Binding-site contacts:
Ligand atom C2 contacts residue ARG476 of chain 1.F at 3.4 Å.
Ligand atom N2 contacts residue CYS75 of chain 1.F at 3.5 Å.
Ligand atom FE contacts residue CYS75 of chain 1.F at 2.2 Å.
Ligand atom N2 contacts residue ALA474 of chain 1.F at 3.5 Å.
Ligand atom N2 contacts residue PRO475 of chain 1.F at 3.6 Å (h-bond).
Ligand atom N1 contacts residue CYS546 of chain 1.F at 3.4 Å.
Ligand atom N1 contacts residue PRO498 of chain 1.F at 3.5 Å.
Ligand atom N2 contacts residue ARG476 of chain 1.F at 2.9 Å (salt-bridge).
Ligand atom C1 contacts residue VAL497 of chain 1.F at 3.6 Å (hydrophobic).
Ligand atom N1 contacts residue ARG476 of chain 1.F at 3.7 Å.
Ligand atom N1 contacts residue SER499 of chain 1.F at 3.0 Å (h-bond).
Ligand atom C3 contacts residue CYS75 of chain 1.F at 3.1 Å (hydrophobic).
Ligand atom C1 contacts residue SER499 of chain 1.F at 3.9 Å.
Ligand atom O3 contacts residue PRO498 of chain 1.F at 3.5 Å.
Ligand atom O3 contacts residue LEU479 of chain 1.F at 3.5 Å.
Ligand atom C2 contacts residue NI1 of chain 1.JA at 3.7 Å.
Ligand atom C3 contacts residue VAL78 of chain 1.F at 3.8 Å (hydrophobic).
Ligand atom C2 contacts residue ALA474 of chain 1.F at 3.9 Å (hydrophobic).
Ligand atom O3 contacts residue CYS546 of chain 1.F at 3.9 Å.
Ligand atom FE contacts residue NI1 of chain 1.JA at 2.5 Å.
Ligand atom N1 contacts residue CSO543 of chain 1.F at 3.7 Å.
Ligand atom O3 contacts residue VAL497 of chain 1.F at 3.3 Å.
Ligand atom C1 contacts residue CSO543 of chain 1.F at 3.6 Å.
Ligand atom O3 contacts residue HIS79 of chain 1.F at 3.5 Å (h-bond).
Ligand atom FE contacts residue CSO543 of chain 1.F at 4.0 Å.
Ligand atom C1 contacts residue CYS75 of chain 1.F at 4.1 Å (hydrophobic).
Ligand atom C3 contacts residue PRO498 of chain 1.F at 3.8 Å (hydrophobic).
Ligand atom C1 contacts residue CYS546 of chain 1.F at 3.1 Å (hydrophobic).
Ligand atom C3 contacts residue CYS546 of chain 1.F at 3.0 Å (hydrophobic).
Ligand atom N1 contacts residue VAL497 of chain 1.F at 3.6 Å.
Ligand atom O3 contacts residue CYS75 of chain 1.F at 4.0 Å.
Ligand atom C3 contacts residue HIS79 of chain 1.F at 3.5 Å.
Ligand atom C2 contacts residue CYS75 of chain 1.F at 3.0 Å (hydrophobic).
Ligand atom C3 contacts residue VAL497 of chain 1.F at 3.5 Å (hydrophobic).
Ligand atom C1 contacts residue ARG476 of chain 1.F at 3.6 Å.
Ligand atom C1 contacts residue NI1 of chain 1.JA at 3.7 Å.
Ligand atom O3 contacts residue ALA474 of chain 1.F at 3.8 Å.
Ligand atom O3 contacts residue VAL78 of chain 1.F at 3.6 Å.
Ligand atom FE contacts residue CYS546 of chain 1.F at 2.3 Å.
Ligand atom C1 contacts residue PRO498 of chain 1.F at 3.6 Å (hydrophobic).

Sequence of chain 1.F:
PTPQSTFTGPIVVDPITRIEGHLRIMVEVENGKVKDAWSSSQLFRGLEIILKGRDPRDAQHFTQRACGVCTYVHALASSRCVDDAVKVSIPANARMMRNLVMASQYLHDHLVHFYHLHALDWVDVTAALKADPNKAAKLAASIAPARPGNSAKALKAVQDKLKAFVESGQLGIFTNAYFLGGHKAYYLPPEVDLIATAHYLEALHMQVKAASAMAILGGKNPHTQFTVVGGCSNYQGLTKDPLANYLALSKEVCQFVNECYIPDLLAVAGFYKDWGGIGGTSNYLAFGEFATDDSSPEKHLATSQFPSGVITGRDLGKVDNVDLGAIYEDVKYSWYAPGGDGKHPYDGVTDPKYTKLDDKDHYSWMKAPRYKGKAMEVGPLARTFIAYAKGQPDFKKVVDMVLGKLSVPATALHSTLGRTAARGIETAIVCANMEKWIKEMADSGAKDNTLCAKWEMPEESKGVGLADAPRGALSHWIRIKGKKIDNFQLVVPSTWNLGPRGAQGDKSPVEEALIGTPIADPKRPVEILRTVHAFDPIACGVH

This protein binds this small molecule.
Small molecule (SMILES): N#C[Fe](=C=O)C#N